Binding-site contacts:
Ligand atom N2 contacts residue ASN41 of chain 1.B at 3.0 Å (h-bond).
Ligand atom O5 contacts residue TYR28 of chain 1.B at 3.4 Å (h-bond).
Ligand atom C6 contacts residue TYR28 of chain 1.B at 3.8 Å (hydrophobic).
Ligand atom C1 contacts residue GLU40 of chain 1.B at 4.2 Å.
Ligand atom C2 contacts residue GLU40 of chain 1.B at 4.1 Å.
Ligand atom C2 contacts residue ASN41 of chain 1.B at 2.5 Å.
Ligand atom C1 contacts residue ASN41 of chain 1.B at 1.4 Å.
Ligand atom O7 contacts residue ASN41 of chain 1.B at 3.9 Å.
Ligand atom C4 contacts residue ASN41 of chain 1.B at 4.2 Å.
Ligand atom C7 contacts residue GLU40 of chain 1.B at 4.0 Å.
Ligand atom O5 contacts residue ASN41 of chain 1.B at 2.3 Å (h-bond).
Ligand atom N2 contacts residue GLU40 of chain 1.B at 3.2 Å (salt-bridge).
Ligand atom C5 contacts residue ASN41 of chain 1.B at 3.6 Å.
Ligand atom C5 contacts residue TYR28 of chain 1.B at 3.4 Å (hydrophobic).
Ligand atom C3 contacts residue GLU40 of chain 1.B at 4.4 Å.
Ligand atom C7 contacts residue ASN41 of chain 1.B at 3.6 Å.
Ligand atom C3 contacts residue ASN41 of chain 1.B at 3.8 Å.
Ligand atom C8 contacts residue GLU40 of chain 1.B at 3.7 Å.
Ligand atom C1 contacts residue TYR28 of chain 1.B at 3.7 Å (hydrophobic).

A small-molecule ligand and the protein it binds are described below.
Small molecule (SMILES): CC(=O)N[C@H]1[C@H](O[C@H]2[C@H](O)[C@@H](NC(C)=O)CO[C@@H]2CO)O[C@H](CO)[C@@H](O)[C@@H]1O

Sequence of chain 1.B:
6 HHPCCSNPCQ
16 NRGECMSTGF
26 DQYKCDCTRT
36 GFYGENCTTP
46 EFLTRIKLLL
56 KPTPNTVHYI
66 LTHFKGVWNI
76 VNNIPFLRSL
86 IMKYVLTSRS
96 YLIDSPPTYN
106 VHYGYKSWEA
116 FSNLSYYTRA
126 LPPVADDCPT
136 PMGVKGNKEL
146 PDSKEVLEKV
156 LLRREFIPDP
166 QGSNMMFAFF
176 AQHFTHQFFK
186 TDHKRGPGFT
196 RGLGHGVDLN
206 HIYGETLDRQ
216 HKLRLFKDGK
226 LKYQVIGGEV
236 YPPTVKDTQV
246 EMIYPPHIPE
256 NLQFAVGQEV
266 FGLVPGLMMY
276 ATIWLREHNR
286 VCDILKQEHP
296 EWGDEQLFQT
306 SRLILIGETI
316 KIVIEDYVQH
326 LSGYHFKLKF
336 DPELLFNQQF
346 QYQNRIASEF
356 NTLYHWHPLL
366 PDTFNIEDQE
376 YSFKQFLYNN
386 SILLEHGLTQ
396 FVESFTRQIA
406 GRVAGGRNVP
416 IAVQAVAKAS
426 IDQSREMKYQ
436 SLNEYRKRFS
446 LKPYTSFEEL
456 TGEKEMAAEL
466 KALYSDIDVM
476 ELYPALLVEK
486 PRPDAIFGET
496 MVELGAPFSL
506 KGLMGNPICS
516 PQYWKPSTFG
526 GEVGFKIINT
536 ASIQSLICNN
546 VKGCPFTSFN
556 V